Sequence of chain 1.D:
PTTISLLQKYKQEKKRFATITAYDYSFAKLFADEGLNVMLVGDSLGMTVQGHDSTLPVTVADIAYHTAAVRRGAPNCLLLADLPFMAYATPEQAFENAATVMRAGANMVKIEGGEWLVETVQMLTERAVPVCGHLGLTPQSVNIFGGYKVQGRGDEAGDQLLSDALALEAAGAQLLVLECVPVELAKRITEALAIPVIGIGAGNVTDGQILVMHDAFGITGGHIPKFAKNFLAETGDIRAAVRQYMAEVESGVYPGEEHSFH

This small molecule binds to this protein.
Small molecule (SMILES): CC(C)(CO)C(=O)C(=O)O

Binding-site contacts:
Ligand atom C3 contacts residue HIS136 of chain 1.D at 4.1 Å.
Ligand atom O4 contacts residue THR23 of chain 1.D at 3.5 Å.
Ligand atom C3 contacts residue GLU181 of chain 1.D at 4.1 Å.
Ligand atom C1 contacts residue THR23 of chain 1.D at 4.0 Å.
Ligand atom C6 contacts residue MG1 of chain 1.Q at 3.0 Å.
Ligand atom C6 contacts residue LEU42 of chain 1.D at 3.6 Å (hydrophobic).
Ligand atom C5 contacts residue LEU42 of chain 1.D at 3.5 Å (hydrophobic).
Ligand atom O2 contacts residue HIS136 of chain 1.D at 3.8 Å.
Ligand atom O1 contacts residue HIS136 of chain 1.D at 3.5 Å.
Ligand atom O3 contacts residue ASP45 of chain 1.D at 3.3 Å (salt-bridge).
Ligand atom C4 contacts residue GLU181 of chain 1.D at 3.2 Å.
Ligand atom O1 contacts residue PRO141 of chain 1.D at 3.6 Å.
Ligand atom O3 contacts residue SER46 of chain 1.D at 2.9 Å (h-bond).
Ligand atom C5 contacts residue LYS112 of chain 1.D at 3.9 Å.
Ligand atom C1 contacts residue ILE202 of chain 1.D at 4.0 Å (hydrophobic).
Ligand atom C3 contacts residue VAL179 of chain 1.D at 4.1 Å (hydrophobic).
Ligand atom O2 contacts residue ASP84 of chain 1.D at 3.8 Å.
Ligand atom O4 contacts residue VAL214 of chain 1.D at 4.0 Å.
Ligand atom O3 contacts residue ASP84 of chain 1.D at 3.2 Å (salt-bridge).
Ligand atom O3 contacts residue MG1 of chain 1.Q at 2.2 Å.
Ligand atom C6 contacts residue ASP84 of chain 1.D at 4.0 Å.
Ligand atom O1 contacts residue GLU181 of chain 1.D at 2.7 Å (salt-bridge).
Ligand atom O4 contacts residue LEU42 of chain 1.D at 3.7 Å.
Ligand atom C5 contacts residue MG1 of chain 1.Q at 3.1 Å.
Ligand atom O4 contacts residue SER46 of chain 1.D at 2.5 Å (h-bond).
Ligand atom O4 contacts residue TYR25 of chain 1.D at 4.0 Å.
Ligand atom O2 contacts residue LYS112 of chain 1.D at 2.7 Å (salt-bridge).
Ligand atom C3 contacts residue ILE212 of chain 1.D at 4.1 Å (hydrophobic).
Ligand atom C3 contacts residue ILE202 of chain 1.D at 4.0 Å (hydrophobic).
Ligand atom O4 contacts residue GLY44 of chain 1.D at 4.1 Å.
Ligand atom C6 contacts residue GLY44 of chain 1.D at 4.0 Å.
Ligand atom O4 contacts residue MG1 of chain 1.Q at 4.2 Å.
Ligand atom C1 contacts residue VAL214 of chain 1.D at 3.9 Å (hydrophobic).
Ligand atom O3 contacts residue GLY44 of chain 1.D at 3.4 Å.
Ligand atom O2 contacts residue LEU42 of chain 1.D at 3.5 Å.
Ligand atom O2 contacts residue MG1 of chain 1.Q at 2.5 Å.
Ligand atom C3 contacts residue LYS112 of chain 1.D at 4.2 Å.
Ligand atom C6 contacts residue SER46 of chain 1.D at 3.2 Å.
Ligand atom O1 contacts residue MG1 of chain 1.Q at 4.0 Å.
Ligand atom C3 contacts residue LEU42 of chain 1.D at 4.2 Å (hydrophobic).